Sequence of chain 1.M:
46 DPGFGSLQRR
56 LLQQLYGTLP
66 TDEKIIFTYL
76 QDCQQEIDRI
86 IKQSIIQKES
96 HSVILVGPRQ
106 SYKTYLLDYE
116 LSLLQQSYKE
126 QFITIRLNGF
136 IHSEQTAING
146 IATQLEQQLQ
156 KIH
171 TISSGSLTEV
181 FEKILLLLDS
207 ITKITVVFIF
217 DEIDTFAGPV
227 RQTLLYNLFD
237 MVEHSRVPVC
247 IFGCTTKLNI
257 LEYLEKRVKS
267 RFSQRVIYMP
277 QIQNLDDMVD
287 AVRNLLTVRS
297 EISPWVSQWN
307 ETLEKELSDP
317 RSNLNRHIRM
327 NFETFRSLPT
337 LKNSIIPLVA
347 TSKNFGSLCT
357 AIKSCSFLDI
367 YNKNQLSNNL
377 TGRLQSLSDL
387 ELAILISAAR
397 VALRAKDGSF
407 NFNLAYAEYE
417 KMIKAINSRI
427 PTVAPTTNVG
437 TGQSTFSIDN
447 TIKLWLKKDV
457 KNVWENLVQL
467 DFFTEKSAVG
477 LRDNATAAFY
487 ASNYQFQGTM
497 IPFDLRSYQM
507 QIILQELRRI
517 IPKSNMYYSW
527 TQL

Sequence of chain 1.L:
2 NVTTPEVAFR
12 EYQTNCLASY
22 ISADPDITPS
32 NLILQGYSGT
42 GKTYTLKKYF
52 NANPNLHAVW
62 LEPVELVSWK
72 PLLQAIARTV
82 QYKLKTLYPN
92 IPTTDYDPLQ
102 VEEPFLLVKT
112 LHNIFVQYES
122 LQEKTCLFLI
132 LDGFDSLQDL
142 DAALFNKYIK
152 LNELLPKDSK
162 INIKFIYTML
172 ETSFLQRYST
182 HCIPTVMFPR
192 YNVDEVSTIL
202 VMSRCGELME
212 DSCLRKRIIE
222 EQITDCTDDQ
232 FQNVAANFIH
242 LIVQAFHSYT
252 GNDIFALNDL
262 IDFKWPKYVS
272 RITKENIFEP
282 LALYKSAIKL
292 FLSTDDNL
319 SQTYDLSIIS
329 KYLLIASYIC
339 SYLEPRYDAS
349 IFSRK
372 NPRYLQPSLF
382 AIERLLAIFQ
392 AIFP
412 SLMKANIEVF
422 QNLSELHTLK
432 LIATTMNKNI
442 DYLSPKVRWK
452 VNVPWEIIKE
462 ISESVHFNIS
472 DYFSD

Binding-site contacts:
Ligand atom C4 contacts residue TYR110 of chain 1.M at 4.0 Å (hydrophobic).
Ligand atom C3' contacts residue GLN105 of chain 1.M at 3.3 Å.
Ligand atom O2B contacts residue LYS108 of chain 1.M at 3.5 Å (salt-bridge).
Ligand atom O2G contacts residue GLU154 of chain 1.L at 3.7 Å.
Ligand atom O5' contacts residue TYR107 of chain 1.M at 2.9 Å (h-bond).
Ligand atom O3' contacts residue PRO335 of chain 1.M at 3.8 Å.
Ligand atom S1G contacts residue GLU218 of chain 1.M at 3.4 Å (salt-bridge).
Ligand atom O2A contacts residue THR109 of chain 1.M at 2.9 Å (h-bond).
Ligand atom N3 contacts residue TYR110 of chain 1.M at 3.1 Å.
Ligand atom O4' contacts residue TYR110 of chain 1.M at 3.8 Å.
Ligand atom O1B contacts residue SER106 of chain 1.M at 3.9 Å.
Ligand atom O2B contacts residue GLN105 of chain 1.M at 3.3 Å (h-bond).
Ligand atom O2' contacts residue LYS338 of chain 1.M at 4.0 Å.
Ligand atom C5' contacts residue TYR107 of chain 1.M at 3.7 Å (hydrophobic).
Ligand atom N3 contacts residue TYR61 of chain 1.M at 3.8 Å.
Ligand atom O2G contacts residue THR109 of chain 1.M at 3.2 Å.
Ligand atom C4' contacts residue GLN105 of chain 1.M at 3.8 Å.
Ligand atom C2 contacts residue TYR61 of chain 1.M at 3.5 Å (hydrophobic).
Ligand atom O3B contacts residue LYS108 of chain 1.M at 3.3 Å.
Ligand atom C4' contacts residue TYR107 of chain 1.M at 3.8 Å (hydrophobic).
Ligand atom PB contacts residue SER106 of chain 1.M at 3.7 Å.
Ligand atom O1A contacts residue LYS108 of chain 1.M at 3.3 Å (salt-bridge).
Ligand atom PB contacts residue LYS108 of chain 1.M at 3.8 Å.
Ligand atom O3G contacts residue ARG104 of chain 1.M at 3.4 Å.
Ligand atom O2B contacts residue TYR107 of chain 1.M at 2.9 Å (h-bond).
Ligand atom N6 contacts residue LYS158 of chain 1.L at 3.1 Å (salt-bridge).
Ligand atom O1A contacts residue THR109 of chain 1.M at 2.4 Å (h-bond).
Ligand atom PB contacts residue GLN105 of chain 1.M at 3.3 Å.
Ligand atom C2 contacts residue TYR110 of chain 1.M at 3.6 Å (hydrophobic).
Ligand atom O3' contacts residue LYS338 of chain 1.M at 3.5 Å (salt-bridge).
Ligand atom O1B contacts residue ARG104 of chain 1.M at 3.2 Å.
Ligand atom O1A contacts residue TYR110 of chain 1.M at 3.5 Å (h-bond).
Ligand atom O5' contacts residue SER106 of chain 1.M at 3.8 Å.
Ligand atom O1B contacts residue GLN105 of chain 1.M at 2.4 Å (h-bond).
Ligand atom O3' contacts residue TYR107 of chain 1.M at 3.0 Å.
Ligand atom O1A contacts residue TYR107 of chain 1.M at 3.6 Å.
Ligand atom O2B contacts residue SER106 of chain 1.M at 2.6 Å (h-bond).
Ligand atom C5' contacts residue GLN105 of chain 1.M at 3.3 Å.
Ligand atom PA contacts residue THR109 of chain 1.M at 3.1 Å.
Ligand atom O5' contacts residue GLN105 of chain 1.M at 3.9 Å.

The small molecule below binds the protein below.
Small molecule (SMILES): Nc1ncnc2c1ncn2[C@@H]1O[C@H](COP(=O)(O)OP(=O)(O)OP(O)(O)=S)[C@@H](O)[C@H]1O